Sequence of chain 29.A:
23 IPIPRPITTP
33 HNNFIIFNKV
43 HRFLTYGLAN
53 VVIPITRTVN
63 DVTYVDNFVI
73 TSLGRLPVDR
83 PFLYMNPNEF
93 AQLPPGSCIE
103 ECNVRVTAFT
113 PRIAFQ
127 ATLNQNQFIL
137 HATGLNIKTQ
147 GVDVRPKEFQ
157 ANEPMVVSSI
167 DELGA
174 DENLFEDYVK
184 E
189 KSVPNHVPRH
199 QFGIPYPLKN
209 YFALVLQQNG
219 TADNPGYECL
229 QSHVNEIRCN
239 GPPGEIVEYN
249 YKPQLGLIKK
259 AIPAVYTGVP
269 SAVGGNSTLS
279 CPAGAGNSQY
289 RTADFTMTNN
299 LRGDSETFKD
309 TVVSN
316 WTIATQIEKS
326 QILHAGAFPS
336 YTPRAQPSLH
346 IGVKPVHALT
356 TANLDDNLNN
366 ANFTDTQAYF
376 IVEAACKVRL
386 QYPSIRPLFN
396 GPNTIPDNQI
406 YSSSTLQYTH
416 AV

Binding-site contacts:
Ligand atom P contacts residue PHE333 of chain 29.A at 3.8 Å.
Ligand atom C4' contacts residue GLN252 of chain 29.A at 3.5 Å.
Ligand atom O4 contacts residue GLY98 of chain 29.A at 2.8 Å (h-bond).
Ligand atom C4' contacts residue LEU328 of chain 29.A at 4.1 Å (hydrophobic).
Ligand atom O2 contacts residue LEU328 of chain 29.A at 2.2 Å.
Ligand atom O4' contacts residue LEU328 of chain 29.A at 3.0 Å.
Ligand atom C2 contacts residue LEU328 of chain 29.A at 3.0 Å (hydrophobic).
Ligand atom O4' contacts residue GLN252 of chain 29.A at 3.9 Å.
Ligand atom C6 contacts residue GLY98 of chain 29.A at 4.1 Å.
Ligand atom OP2 contacts residue GLU102 of chain 29.A at 3.5 Å (salt-bridge).
Ligand atom O5' contacts residue LEU328 of chain 29.A at 3.6 Å.
Ligand atom C5 contacts residue GLY98 of chain 29.A at 2.9 Å.
Ligand atom C2' contacts residue LEU328 of chain 29.A at 3.7 Å (hydrophobic).
Ligand atom OP2 contacts residue GLN252 of chain 29.A at 4.1 Å.
Ligand atom O4 contacts residue PRO334 of chain 29.A at 3.7 Å.
Ligand atom N3 contacts residue LEU328 of chain 29.A at 3.9 Å.
Ligand atom O5' contacts residue GLN252 of chain 29.A at 3.1 Å (h-bond).
Ligand atom C7 contacts residue TYR336 of chain 29.A at 3.6 Å (hydrophobic).
Ligand atom OP1 contacts residue GLN252 of chain 29.A at 3.7 Å.
Ligand atom C6 contacts residue PHE333 of chain 29.A at 3.7 Å (hydrophobic).
Ligand atom C4 contacts residue GLY98 of chain 29.A at 3.2 Å.
Ligand atom OP2 contacts residue PHE333 of chain 29.A at 3.3 Å.
Ligand atom O4 contacts residue ALA259 of chain 29.A at 3.2 Å.
Ligand atom O3' contacts residue PHE333 of chain 29.A at 3.5 Å.
Ligand atom C2' contacts residue PHE333 of chain 29.A at 2.9 Å (hydrophobic).
Ligand atom O5' contacts residue PHE333 of chain 29.A at 3.8 Å.
Ligand atom C4 contacts residue PRO334 of chain 29.A at 3.6 Å (hydrophobic).
Ligand atom OP2 contacts residue ARG391 of chain 29.A at 3.9 Å.
Ligand atom C1' contacts residue PHE333 of chain 29.A at 3.1 Å (hydrophobic).
Ligand atom O2 contacts residue PRO334 of chain 29.A at 3.8 Å.
Ligand atom N1 contacts residue LEU328 of chain 29.A at 3.8 Å.
Ligand atom N1 contacts residue PHE333 of chain 29.A at 3.8 Å.
Ligand atom C5' contacts residue GLN252 of chain 29.A at 3.4 Å.
Ligand atom C5' contacts residue PHE333 of chain 29.A at 3.2 Å (hydrophobic).
Ligand atom C2 contacts residue PRO334 of chain 29.A at 3.7 Å (hydrophobic).
Ligand atom O4' contacts residue PRO334 of chain 29.A at 4.0 Å.
Ligand atom C3' contacts residue PHE333 of chain 29.A at 3.8 Å (hydrophobic).
Ligand atom C1' contacts residue LEU328 of chain 29.A at 3.9 Å (hydrophobic).
Ligand atom OP1 contacts residue ARG391 of chain 29.A at 3.8 Å.
Ligand atom N3 contacts residue PRO334 of chain 29.A at 3.5 Å.

A protein and the small-molecule ligand that binds it are described below.
Small molecule (SMILES): Cc1cn([C@H]2C[C@H](O[P](=O)(O)OC[C@H]3O[C@@H](n4cc(C)c(=O)[nH]c4=O)C[C@@H]3O)[C@@H](CO[P](=O)(O)O[C@H]3C[C@H](n4ccc(=O)[nH]c4=O)O[C@@H]3COP(=O)=O)O2)c(=O)[nH]c1=O